This protein binds this small molecule.
Small molecule (SMILES): CC(=O)N[C@@H]1[C@@H](O)[C@H](O)[C@@H](CO)O[C@H]1O

Binding-site contacts:
Ligand atom O6 contacts residue LYS207 of chain 1.A at 3.8 Å.
Ligand atom O7 contacts residue ASN204 of chain 1.A at 2.8 Å (h-bond).
Ligand atom C5 contacts residue ASN204 of chain 1.A at 3.5 Å.
Ligand atom C8 contacts residue ASN204 of chain 1.A at 4.3 Å.
Ligand atom C3 contacts residue ASN204 of chain 1.A at 3.7 Å.
Ligand atom C8 contacts residue THR276 of chain 1.A at 3.1 Å.
Ligand atom N2 contacts residue ASN204 of chain 1.A at 2.9 Å (h-bond).
Ligand atom C7 contacts residue GLY275 of chain 1.A at 4.3 Å.
Ligand atom O5 contacts residue LYS207 of chain 1.A at 3.7 Å.
Ligand atom C2 contacts residue ASN204 of chain 1.A at 2.3 Å.
Ligand atom C7 contacts residue THR276 of chain 1.A at 4.3 Å.
Ligand atom C6 contacts residue LYS207 of chain 1.A at 3.9 Å.
Ligand atom C8 contacts residue GLY275 of chain 1.A at 3.4 Å.
Ligand atom O5 contacts residue ASN204 of chain 1.A at 2.2 Å (h-bond).
Ligand atom C1 contacts residue ASN204 of chain 1.A at 1.4 Å.
Ligand atom C7 contacts residue ASN204 of chain 1.A at 3.1 Å.
Ligand atom C4 contacts residue ASN204 of chain 1.A at 4.1 Å.
Ligand atom C1 contacts residue LYS207 of chain 1.A at 4.3 Å.
Ligand atom C1 contacts residue THR206 of chain 1.A at 4.4 Å.

Sequence of chain 1.A:
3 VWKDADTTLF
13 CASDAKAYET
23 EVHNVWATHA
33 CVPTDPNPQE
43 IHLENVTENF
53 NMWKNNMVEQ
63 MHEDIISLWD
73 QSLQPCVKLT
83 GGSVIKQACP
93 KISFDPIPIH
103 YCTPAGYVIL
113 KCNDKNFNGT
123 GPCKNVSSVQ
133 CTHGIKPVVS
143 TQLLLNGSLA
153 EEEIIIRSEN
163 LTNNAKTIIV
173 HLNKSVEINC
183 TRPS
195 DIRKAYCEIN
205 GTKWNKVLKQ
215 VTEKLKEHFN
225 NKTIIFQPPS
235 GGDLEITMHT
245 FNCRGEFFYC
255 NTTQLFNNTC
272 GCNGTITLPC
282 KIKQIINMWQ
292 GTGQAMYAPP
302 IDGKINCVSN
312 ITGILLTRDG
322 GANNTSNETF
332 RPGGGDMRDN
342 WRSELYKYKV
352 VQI